Sequence of chain 1.D:
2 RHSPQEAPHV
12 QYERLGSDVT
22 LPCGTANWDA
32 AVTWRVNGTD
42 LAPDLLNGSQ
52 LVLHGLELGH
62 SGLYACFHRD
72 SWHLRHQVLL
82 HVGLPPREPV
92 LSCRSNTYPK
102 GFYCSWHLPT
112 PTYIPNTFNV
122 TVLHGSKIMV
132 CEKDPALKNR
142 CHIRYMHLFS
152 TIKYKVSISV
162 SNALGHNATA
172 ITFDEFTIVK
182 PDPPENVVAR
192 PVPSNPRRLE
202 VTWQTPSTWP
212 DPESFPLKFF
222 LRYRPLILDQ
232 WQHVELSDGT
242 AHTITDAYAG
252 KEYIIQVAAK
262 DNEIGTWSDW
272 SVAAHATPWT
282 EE

The small molecule below binds the protein below.
Small molecule (SMILES): CC(=O)N[C@H]1[C@H](O[C@H]2[C@H](O)[C@@H](NC(C)=O)CO[C@@H]2CO)O[C@H](CO)[C@@H](O)[C@@H]1O

Binding-site contacts:
Ligand atom C4 contacts residue ASN168 of chain 1.D at 4.2 Å.
Ligand atom O5 contacts residue GLU89 of chain 1.D at 3.7 Å.
Ligand atom C6 contacts residue ARG88 of chain 1.D at 4.5 Å.
Ligand atom N2 contacts residue ASN168 of chain 1.D at 2.9 Å (h-bond).
Ligand atom C5 contacts residue ASN168 of chain 1.D at 3.7 Å.
Ligand atom C3 contacts residue ASN168 of chain 1.D at 3.8 Å.
Ligand atom C1 contacts residue ASN168 of chain 1.D at 1.4 Å.
Ligand atom O7 contacts residue HIS167 of chain 1.D at 3.3 Å (h-bond).
Ligand atom O7 contacts residue ASN168 of chain 1.D at 3.7 Å.
Ligand atom C2 contacts residue ASN168 of chain 1.D at 2.4 Å.
Ligand atom O5 contacts residue ASN168 of chain 1.D at 2.4 Å (h-bond).
Ligand atom O5 contacts residue ARG88 of chain 1.D at 4.2 Å.
Ligand atom N2 contacts residue HIS167 of chain 1.D at 3.9 Å.
Ligand atom O6 contacts residue ARG88 of chain 1.D at 3.3 Å.
Ligand atom C7 contacts residue HIS167 of chain 1.D at 3.3 Å.
Ligand atom C7 contacts residue ASN168 of chain 1.D at 3.5 Å.
Ligand atom C6 contacts residue GLU89 of chain 1.D at 3.7 Å.
Ligand atom C8 contacts residue HIS167 of chain 1.D at 3.4 Å.